The protein below binds the small molecule below.
Small molecule (SMILES): CC(=O)N[C@@H]1[C@@H](O)[C@H](O)[C@@H](CO)O[C@H]1O

Sequence of chain 1.A:
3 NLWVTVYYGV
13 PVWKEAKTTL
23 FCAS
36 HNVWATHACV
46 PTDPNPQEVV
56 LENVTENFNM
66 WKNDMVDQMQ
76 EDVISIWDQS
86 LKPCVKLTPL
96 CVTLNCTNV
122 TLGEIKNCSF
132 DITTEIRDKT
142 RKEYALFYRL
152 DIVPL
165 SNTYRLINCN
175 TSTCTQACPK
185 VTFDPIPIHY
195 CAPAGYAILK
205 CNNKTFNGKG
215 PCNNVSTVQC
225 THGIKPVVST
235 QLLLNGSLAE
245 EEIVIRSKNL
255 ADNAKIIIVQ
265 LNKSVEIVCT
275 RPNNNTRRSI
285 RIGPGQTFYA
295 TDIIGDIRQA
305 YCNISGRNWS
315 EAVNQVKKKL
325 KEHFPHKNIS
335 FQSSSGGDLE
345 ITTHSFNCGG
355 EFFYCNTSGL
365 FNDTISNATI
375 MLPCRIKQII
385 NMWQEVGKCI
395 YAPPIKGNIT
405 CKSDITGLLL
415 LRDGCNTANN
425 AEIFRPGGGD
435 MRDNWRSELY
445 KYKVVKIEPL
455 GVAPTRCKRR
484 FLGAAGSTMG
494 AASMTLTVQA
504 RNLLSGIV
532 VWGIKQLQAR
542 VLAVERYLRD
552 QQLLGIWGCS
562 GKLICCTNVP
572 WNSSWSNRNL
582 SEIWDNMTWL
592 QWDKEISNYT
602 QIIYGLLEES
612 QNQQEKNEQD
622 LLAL

Binding-site contacts:
Ligand atom C8 contacts residue SER370 of chain 1.A at 3.5 Å.
Ligand atom C8 contacts residue SER314 of chain 1.A at 3.5 Å.
Ligand atom C1 contacts residue ARG311 of chain 1.A at 4.1 Å.
Ligand atom C7 contacts residue SER370 of chain 1.A at 3.6 Å.
Ligand atom C3 contacts residue ASN371 of chain 1.A at 3.8 Å.
Ligand atom O5 contacts residue ASN371 of chain 1.A at 2.4 Å (h-bond).
Ligand atom N2 contacts residue ILE369 of chain 1.A at 4.5 Å.
Ligand atom C8 contacts residue ILE369 of chain 1.A at 3.1 Å (hydrophobic).
Ligand atom O7 contacts residue ILE369 of chain 1.A at 3.0 Å (h-bond).
Ligand atom C7 contacts residue ASN371 of chain 1.A at 3.1 Å.
Ligand atom C4 contacts residue ASN371 of chain 1.A at 4.2 Å.
Ligand atom O5 contacts residue ARG311 of chain 1.A at 4.4 Å.
Ligand atom N2 contacts residue ASN371 of chain 1.A at 2.9 Å (h-bond).
Ligand atom O7 contacts residue ASN371 of chain 1.A at 2.8 Å (h-bond).
Ligand atom C8 contacts residue ASN371 of chain 1.A at 3.7 Å.
Ligand atom C1 contacts residue ASN371 of chain 1.A at 1.5 Å.
Ligand atom C7 contacts residue ILE369 of chain 1.A at 3.3 Å (hydrophobic).
Ligand atom O7 contacts residue SER370 of chain 1.A at 3.2 Å.
Ligand atom C2 contacts residue ASN371 of chain 1.A at 2.5 Å.
Ligand atom C5 contacts residue ASN371 of chain 1.A at 3.7 Å.